Binding-site contacts:
Ligand atom O21 contacts residue HIS224 of chain 1.C at 3.6 Å.
Ligand atom C4 contacts residue PHE214 of chain 1.C at 4.0 Å (hydrophobic).
Ligand atom C2 contacts residue PHE214 of chain 1.C at 3.9 Å (hydrophobic).
Ligand atom C43 contacts residue PHE309 of chain 1.C at 4.0 Å (hydrophobic).
Ligand atom O21 contacts residue PHE214 of chain 1.C at 3.6 Å.
Ligand atom C43 contacts residue PRO308 of chain 1.C at 3.0 Å (hydrophobic).
Ligand atom C72 contacts residue PHE372 of chain 1.C at 3.7 Å (hydrophobic).
Ligand atom C10 contacts residue ALA310 of chain 1.C at 3.9 Å (hydrophobic).
Ligand atom C51 contacts residue PRO308 of chain 1.C at 3.7 Å (hydrophobic).
Ligand atom O3 contacts residue GLN182 of chain 1.C at 3.8 Å.
Ligand atom O11 contacts residue GLY311 of chain 1.C at 3.5 Å.
Ligand atom C41 contacts residue PRO308 of chain 1.C at 3.6 Å (hydrophobic).
Ligand atom O3 contacts residue PHE214 of chain 1.C at 3.3 Å.
Ligand atom N4 contacts residue PRO308 of chain 1.C at 3.9 Å.
Ligand atom C5 contacts residue PHE214 of chain 1.C at 3.5 Å (hydrophobic).
Ligand atom O10 contacts residue GLY311 of chain 1.C at 3.7 Å.
Ligand atom C1C contacts residue FAD1 of chain 1.P at 3.6 Å.
Ligand atom C1A contacts residue GLY311 of chain 1.C at 3.7 Å.
Ligand atom C6 contacts residue PHE309 of chain 1.C at 3.8 Å (hydrophobic).
Ligand atom O1C contacts residue FAD1 of chain 1.P at 2.8 Å (h-bond).
Ligand atom C7 contacts residue PHE309 of chain 1.C at 3.5 Å (hydrophobic).
Ligand atom O21 contacts residue ALA215 of chain 1.C at 3.6 Å (h-bond).
Ligand atom C61 contacts residue PHE309 of chain 1.C at 3.8 Å (hydrophobic).
Ligand atom C10 contacts residue GLY311 of chain 1.C at 3.8 Å.
Ligand atom O3 contacts residue GLY226 of chain 1.C at 3.7 Å.
Ligand atom N7 contacts residue PHE309 of chain 1.C at 3.3 Å (h-bond).
Ligand atom N21 contacts residue HIS224 of chain 1.C at 3.8 Å.
Ligand atom C42 contacts residue GLN182 of chain 1.C at 3.0 Å.
Ligand atom O12 contacts residue FAD1 of chain 1.P at 2.6 Å (h-bond).
Ligand atom C71 contacts residue PHE309 of chain 1.C at 3.2 Å (hydrophobic).
Ligand atom N7 contacts residue MET365 of chain 1.C at 4.0 Å.
Ligand atom C11 contacts residue GLY311 of chain 1.C at 3.7 Å.
Ligand atom C3 contacts residue PHE214 of chain 1.C at 3.5 Å (hydrophobic).
Ligand atom C42 contacts residue ASN180 of chain 1.C at 3.6 Å.
Ligand atom C12 contacts residue FAD1 of chain 1.P at 3.3 Å.
Ligand atom C72 contacts residue MET365 of chain 1.C at 3.5 Å (hydrophobic).
Ligand atom C42 contacts residue SER228 of chain 1.C at 3.9 Å.
Ligand atom O12 contacts residue ARG203 of chain 1.C at 3.7 Å.
Ligand atom O1 contacts residue ARG203 of chain 1.C at 3.7 Å.
Ligand atom O11 contacts residue ASP51 of chain 1.C at 3.8 Å.

This protein binds this small molecule.
Small molecule (SMILES): C[NH+](C)c1cc(NC(=O)CNC(C)(C)C)c(O)c2c1C[C@H]1C[C@H]3[C@H]([NH+](C)C)C(O)=C(C(N)=O)C(=O)[C@@]3(O)C(O)=C1C2=O

Sequence of chain 1.C:
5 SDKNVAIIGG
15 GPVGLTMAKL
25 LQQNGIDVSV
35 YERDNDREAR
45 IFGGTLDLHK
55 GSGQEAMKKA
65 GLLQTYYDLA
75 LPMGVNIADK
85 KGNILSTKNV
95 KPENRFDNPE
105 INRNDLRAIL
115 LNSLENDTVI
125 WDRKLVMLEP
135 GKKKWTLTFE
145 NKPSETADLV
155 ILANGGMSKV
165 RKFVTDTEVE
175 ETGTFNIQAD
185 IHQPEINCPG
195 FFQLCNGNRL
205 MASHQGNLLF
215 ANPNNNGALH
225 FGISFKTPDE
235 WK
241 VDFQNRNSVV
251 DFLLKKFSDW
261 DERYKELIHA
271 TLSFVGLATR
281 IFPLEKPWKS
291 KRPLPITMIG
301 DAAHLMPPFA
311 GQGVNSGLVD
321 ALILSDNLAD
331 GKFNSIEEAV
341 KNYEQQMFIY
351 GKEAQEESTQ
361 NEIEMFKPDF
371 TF